This small molecule binds to this protein.
Small molecule (SMILES): O=P(O)(O)OC[C@H]1O[C@](O)(COP(=O)(O)O)[C@@H](O)[C@@H]1O

Binding-site contacts:
Ligand atom O5 contacts residue LEU444 of chain 1.B at 3.7 Å.
Ligand atom O4 contacts residue THR535 of chain 1.B at 3.4 Å (h-bond).
Ligand atom O5P contacts residue GLY533 of chain 1.B at 2.9 Å (h-bond).
Ligand atom O6P contacts residue THR446 of chain 1.B at 3.2 Å (h-bond).
Ligand atom O3P contacts residue GLY531 of chain 1.B at 2.9 Å (h-bond).
Ligand atom P2 contacts residue SER450 of chain 1.B at 3.7 Å.
Ligand atom C6 contacts residue THR535 of chain 1.B at 3.4 Å.
Ligand atom O2 contacts residue LEU444 of chain 1.B at 3.4 Å.
Ligand atom O1P contacts residue TRP495 of chain 1.B at 2.9 Å (h-bond).
Ligand atom O4P contacts residue THR445 of chain 1.B at 2.5 Å (h-bond).
Ligand atom C5 contacts residue GLY531 of chain 1.B at 3.3 Å.
Ligand atom O6P contacts residue THR445 of chain 1.B at 3.6 Å (h-bond).
Ligand atom O1 contacts residue GLY531 of chain 1.B at 3.7 Å.
Ligand atom P2 contacts residue THR446 of chain 1.B at 3.5 Å.
Ligand atom O3 contacts residue ARG529 of chain 1.B at 3.0 Å (salt-bridge).
Ligand atom C3 contacts residue ARG529 of chain 1.B at 3.4 Å.
Ligand atom O6 contacts residue THR445 of chain 1.B at 3.5 Å.
Ligand atom P1 contacts residue ARG502 of chain 1.B at 3.6 Å.
Ligand atom O4 contacts residue GLY531 of chain 1.B at 2.7 Å (h-bond).
Ligand atom P2 contacts residue SER532 of chain 1.B at 3.4 Å.
Ligand atom C4 contacts residue GLY531 of chain 1.B at 3.3 Å.
Ligand atom O4P contacts residue SER450 of chain 1.B at 2.8 Å (h-bond).
Ligand atom O6 contacts residue THR446 of chain 1.B at 3.0 Å (h-bond).
Ligand atom O1P contacts residue ARG502 of chain 1.B at 2.9 Å (salt-bridge).
Ligand atom O6P contacts residue THR447 of chain 1.B at 2.8 Å (h-bond).
Ligand atom C6 contacts residue LEU444 of chain 1.B at 3.4 Å (hydrophobic).
Ligand atom O5P contacts residue SER532 of chain 1.B at 3.0 Å (h-bond).
Ligand atom C4 contacts residue THR535 of chain 1.B at 3.7 Å.
Ligand atom P2 contacts residue THR445 of chain 1.B at 3.5 Å.
Ligand atom C3 contacts residue GLY531 of chain 1.B at 3.4 Å.
Ligand atom O3P contacts residue PRO530 of chain 1.B at 3.6 Å.
Ligand atom O4 contacts residue GLY533 of chain 1.B at 3.7 Å.
Ligand atom O2P contacts residue ARG502 of chain 1.B at 2.7 Å (salt-bridge).
Ligand atom C6 contacts residue SER450 of chain 1.B at 3.8 Å.
Ligand atom O4P contacts residue ARG449 of chain 1.B at 3.6 Å.
Ligand atom O2 contacts residue GLY527 of chain 1.B at 3.6 Å.
Ligand atom O3 contacts residue GLY527 of chain 1.B at 2.9 Å.
Ligand atom O4 contacts residue TYR534 of chain 1.B at 2.9 Å (h-bond).
Ligand atom C6 contacts residue THR445 of chain 1.B at 3.8 Å.
Ligand atom O6P contacts residue SER532 of chain 1.B at 2.8 Å (h-bond).

Sequence of chain 1.B:
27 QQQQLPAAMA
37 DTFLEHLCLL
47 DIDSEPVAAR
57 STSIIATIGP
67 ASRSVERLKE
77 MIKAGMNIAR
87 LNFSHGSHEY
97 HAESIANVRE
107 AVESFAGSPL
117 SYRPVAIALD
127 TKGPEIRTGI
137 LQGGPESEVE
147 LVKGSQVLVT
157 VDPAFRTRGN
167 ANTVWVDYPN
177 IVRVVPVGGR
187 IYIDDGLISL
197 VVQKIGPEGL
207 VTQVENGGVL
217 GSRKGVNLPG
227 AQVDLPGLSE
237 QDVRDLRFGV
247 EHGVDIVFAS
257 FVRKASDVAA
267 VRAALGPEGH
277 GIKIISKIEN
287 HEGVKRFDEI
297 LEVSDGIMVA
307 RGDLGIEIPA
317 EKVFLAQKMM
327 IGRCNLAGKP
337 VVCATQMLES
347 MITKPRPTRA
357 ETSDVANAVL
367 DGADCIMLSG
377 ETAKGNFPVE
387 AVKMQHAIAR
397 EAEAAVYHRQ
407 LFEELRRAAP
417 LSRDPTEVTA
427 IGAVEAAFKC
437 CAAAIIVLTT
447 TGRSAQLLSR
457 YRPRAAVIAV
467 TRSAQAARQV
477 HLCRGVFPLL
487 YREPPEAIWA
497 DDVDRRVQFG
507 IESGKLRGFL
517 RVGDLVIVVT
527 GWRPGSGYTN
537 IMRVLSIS